Sequence of chain 1.A:
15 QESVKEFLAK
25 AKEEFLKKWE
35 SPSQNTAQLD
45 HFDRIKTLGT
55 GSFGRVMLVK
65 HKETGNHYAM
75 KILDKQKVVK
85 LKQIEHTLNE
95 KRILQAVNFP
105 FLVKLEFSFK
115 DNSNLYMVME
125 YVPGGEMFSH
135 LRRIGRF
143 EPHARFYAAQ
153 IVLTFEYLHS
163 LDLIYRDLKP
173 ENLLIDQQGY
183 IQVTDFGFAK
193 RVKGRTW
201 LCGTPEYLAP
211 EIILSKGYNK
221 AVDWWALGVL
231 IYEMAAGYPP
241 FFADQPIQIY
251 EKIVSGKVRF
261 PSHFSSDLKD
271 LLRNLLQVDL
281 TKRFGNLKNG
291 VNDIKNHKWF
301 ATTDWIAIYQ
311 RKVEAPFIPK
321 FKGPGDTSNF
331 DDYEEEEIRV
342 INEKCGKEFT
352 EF

Binding-site contacts:
Ligand atom C5 contacts residue LEU176 of chain 1.A at 3.5 Å (hydrophobic).
Ligand atom N contacts residue LEU176 of chain 1.A at 3.8 Å.
Ligand atom C7 contacts residue PHE330 of chain 1.A at 3.5 Å (hydrophobic).
Ligand atom B contacts residue ASP187 of chain 1.A at 3.7 Å.
Ligand atom C17 contacts residue LYS75 of chain 1.A at 3.8 Å.
Ligand atom C6 contacts residue PHE330 of chain 1.A at 3.8 Å (hydrophobic).
Ligand atom C10 contacts residue GLU173 of chain 1.A at 3.5 Å.
Ligand atom C3 contacts residue THR186 of chain 1.A at 3.7 Å.
Ligand atom C4 contacts residue ALA73 of chain 1.A at 3.6 Å (hydrophobic).
Ligand atom O3 contacts residue VAL60 of chain 1.A at 3.5 Å.
Ligand atom C9 contacts residue THR186 of chain 1.A at 3.8 Å.
Ligand atom C1 contacts residue THR186 of chain 1.A at 3.9 Å.
Ligand atom C16 contacts residue GLY58 of chain 1.A at 3.8 Å.
Ligand atom C6 contacts residue LEU176 of chain 1.A at 3.6 Å (hydrophobic).
Ligand atom N contacts residue GLU124 of chain 1.A at 3.8 Å.
Ligand atom C7 contacts residue TYR125 of chain 1.A at 3.8 Å (hydrophobic).
Ligand atom C8 contacts residue GLU124 of chain 1.A at 3.3 Å.
Ligand atom O contacts residue LEU176 of chain 1.A at 3.5 Å.
Ligand atom C14 contacts residue THR54 of chain 1.A at 3.9 Å.
Ligand atom N contacts residue VAL126 of chain 1.A at 2.8 Å (h-bond).
Ligand atom C10 contacts residue GLU130 of chain 1.A at 3.8 Å.
Ligand atom C2 contacts residue THR186 of chain 1.A at 3.5 Å.
Ligand atom C11 contacts residue ASP187 of chain 1.A at 3.9 Å.
Ligand atom C15 contacts residue GLY58 of chain 1.A at 3.5 Å.
Ligand atom C4 contacts residue LEU176 of chain 1.A at 3.5 Å (hydrophobic).
Ligand atom C9 contacts residue ASP187 of chain 1.A at 3.9 Å.
Ligand atom O1 contacts residue ASP187 of chain 1.A at 3.6 Å.
Ligand atom C7 contacts residue LEU176 of chain 1.A at 3.8 Å (hydrophobic).
Ligand atom C7 contacts residue VAL126 of chain 1.A at 3.5 Å (hydrophobic).
Ligand atom O1 contacts residue LYS75 of chain 1.A at 3.5 Å (salt-bridge).
Ligand atom C2 contacts residue MET123 of chain 1.A at 3.8 Å (hydrophobic).
Ligand atom N contacts residue TYR125 of chain 1.A at 3.6 Å.
Ligand atom C8 contacts residue ALA73 of chain 1.A at 3.4 Å (hydrophobic).
Ligand atom C20 contacts residue VAL60 of chain 1.A at 3.8 Å (hydrophobic).
Ligand atom O2 contacts residue ASP187 of chain 1.A at 3.3 Å (salt-bridge).
Ligand atom C8 contacts residue VAL126 of chain 1.A at 3.5 Å (hydrophobic).
Ligand atom N contacts residue ALA73 of chain 1.A at 3.6 Å.
Ligand atom C14 contacts residue GLY55 of chain 1.A at 3.7 Å.
Ligand atom C15 contacts residue GLY55 of chain 1.A at 3.4 Å.
Ligand atom C8 contacts residue LEU176 of chain 1.A at 3.7 Å (hydrophobic).

A protein and the small-molecule ligand that binds it are described below.
Small molecule (SMILES): O=S(=O)(c1cccc2cnccc12)N1CCCN(Cc2ccccc2B(O)O)CC1